Binding-site contacts:
Ligand atom C6 contacts residue PHE155 of chain 1.A at 3.7 Å (hydrophobic).
Ligand atom C19 contacts residue TRP91 of chain 1.A at 3.5 Å (hydrophobic).
Ligand atom N15 contacts residue LEU65 of chain 1.A at 3.2 Å.
Ligand atom N15 contacts residue GLU61 of chain 1.A at 3.1 Å (salt-bridge).
Ligand atom C24 contacts residue LEU65 of chain 1.A at 3.5 Å (hydrophobic).
Ligand atom C11 contacts residue ILE87 of chain 1.A at 3.4 Å (hydrophobic).
Ligand atom C27 contacts residue LEU65 of chain 1.A at 3.7 Å (hydrophobic).
Ligand atom C20 contacts residue PHE155 of chain 1.A at 3.7 Å (hydrophobic).
Ligand atom N2 contacts residue PHE155 of chain 1.A at 3.4 Å.
Ligand atom C20 contacts residue GLN90 of chain 1.A at 3.7 Å.
Ligand atom C34 contacts residue ILE23 of chain 1.A at 3.7 Å (hydrophobic).
Ligand atom C14 contacts residue ALA41 of chain 1.A at 3.1 Å (hydrophobic).
Ligand atom C32 contacts residue PHE155 of chain 1.A at 3.4 Å (hydrophobic).
Ligand atom C12 contacts residue THR89 of chain 1.A at 3.5 Å.
Ligand atom C25 contacts residue VAL64 of chain 1.A at 3.5 Å (hydrophobic).
Ligand atom O23 contacts residue LEU74 of chain 1.A at 3.3 Å.
Ligand atom F30 contacts residue LEU127 of chain 1.A at 3.6 Å.
Ligand atom C14 contacts residue VAL42 of chain 1.A at 3.5 Å (hydrophobic).
Ligand atom O31 contacts residue PHE155 of chain 1.A at 3.4 Å (h-bond).
Ligand atom O18 contacts residue TRP91 of chain 1.A at 3.5 Å.
Ligand atom C24 contacts residue GLU61 of chain 1.A at 3.2 Å.
Ligand atom C11 contacts residue THR89 of chain 1.A at 3.5 Å.
Ligand atom C17 contacts residue TRP91 of chain 1.A at 3.6 Å (hydrophobic).
Ligand atom N26 contacts residue VAL64 of chain 1.A at 3.6 Å.
Ligand atom C28 contacts residue LEU65 of chain 1.A at 3.5 Å (hydrophobic).
Ligand atom F30 contacts residue ILE73 of chain 1.A at 3.4 Å.
Ligand atom O18 contacts residue CYS92 of chain 1.A at 2.9 Å (h-bond).
Ligand atom C1 contacts residue PHE155 of chain 1.A at 3.4 Å (hydrophobic).
Ligand atom O23 contacts residue ASP154 of chain 1.A at 3.3 Å (salt-bridge).
Ligand atom C22 contacts residue LEU65 of chain 1.A at 3.6 Å (hydrophobic).
Ligand atom C9 contacts residue LEU74 of chain 1.A at 3.6 Å (hydrophobic).
Ligand atom C14 contacts residue ILE87 of chain 1.A at 3.7 Å (hydrophobic).
Ligand atom F36 contacts residue ILE152 of chain 1.A at 3.4 Å.
Ligand atom C12 contacts residue ILE87 of chain 1.A at 3.3 Å (hydrophobic).
Ligand atom F36 contacts residue GLY153 of chain 1.A at 3.4 Å.
Ligand atom C19 contacts residue CYS92 of chain 1.A at 2.9 Å (hydrophobic).
Ligand atom C3 contacts residue PHE155 of chain 1.A at 3.6 Å (hydrophobic).
Ligand atom C14 contacts residue LYS43 of chain 1.A at 3.3 Å.
Ligand atom O31 contacts residue VAL31 of chain 1.A at 3.6 Å.
Ligand atom C19 contacts residue GLN90 of chain 1.A at 3.4 Å.

Sequence of chain 1.A:
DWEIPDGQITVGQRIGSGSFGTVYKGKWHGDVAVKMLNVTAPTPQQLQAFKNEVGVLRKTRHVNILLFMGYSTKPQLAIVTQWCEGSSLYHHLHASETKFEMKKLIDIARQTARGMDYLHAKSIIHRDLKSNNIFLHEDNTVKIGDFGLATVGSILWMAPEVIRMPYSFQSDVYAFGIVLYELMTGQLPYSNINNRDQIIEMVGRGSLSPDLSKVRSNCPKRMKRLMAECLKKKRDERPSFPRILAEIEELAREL

The small molecule below binds the protein below.
Small molecule (SMILES): Cc1ccc(NC(=O)c2ccnc(C(F)(F)F)c2)cc1-c1cc(OCCO)nc(N2CCOCC2)c1